Sequence of chain 1.D:
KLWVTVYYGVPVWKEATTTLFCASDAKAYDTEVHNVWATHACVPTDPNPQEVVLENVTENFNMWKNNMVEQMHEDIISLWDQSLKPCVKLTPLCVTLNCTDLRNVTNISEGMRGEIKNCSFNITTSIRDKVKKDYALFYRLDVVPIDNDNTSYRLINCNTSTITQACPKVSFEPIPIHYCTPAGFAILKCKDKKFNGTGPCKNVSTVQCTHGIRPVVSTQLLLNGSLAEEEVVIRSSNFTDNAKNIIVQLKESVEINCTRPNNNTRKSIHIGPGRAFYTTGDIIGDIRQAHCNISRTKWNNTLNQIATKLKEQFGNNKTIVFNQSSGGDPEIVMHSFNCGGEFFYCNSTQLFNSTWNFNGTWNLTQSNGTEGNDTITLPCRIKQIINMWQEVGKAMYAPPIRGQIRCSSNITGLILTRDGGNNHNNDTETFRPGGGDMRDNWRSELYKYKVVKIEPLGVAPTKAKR

Sequence of chain 1.F:
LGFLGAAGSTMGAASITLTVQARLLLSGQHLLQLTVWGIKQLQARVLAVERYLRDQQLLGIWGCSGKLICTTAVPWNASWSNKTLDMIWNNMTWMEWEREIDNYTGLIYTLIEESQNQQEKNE

The protein below binds the small molecule below.
Small molecule (SMILES): CC(=O)N[C@H]1[C@H](O[C@H]2[C@H](O)[C@@H](NC(C)=O)CO[C@@H]2CO)O[C@H](CO)[C@@H](O)[C@@H]1O

Binding-site contacts:
Ligand atom N2 contacts residue ASN56 of chain 1.D at 3.1 Å (h-bond).
Ligand atom C7 contacts residue GLY8 of chain 1.F at 4.3 Å.
Ligand atom C7 contacts residue SER9 of chain 1.F at 4.1 Å.
Ligand atom C4 contacts residue ASN56 of chain 1.D at 4.3 Å.
Ligand atom C7 contacts residue ASN56 of chain 1.D at 3.4 Å.
Ligand atom C8 contacts residue GLY5 of chain 1.F at 4.2 Å.
Ligand atom O7 contacts residue SER9 of chain 1.F at 2.9 Å (h-bond).
Ligand atom C2 contacts residue ASN56 of chain 1.D at 2.7 Å.
Ligand atom C8 contacts residue GLU55 of chain 1.D at 3.5 Å.
Ligand atom C6 contacts residue ASN56 of chain 1.D at 4.4 Å.
Ligand atom O7 contacts residue ASN56 of chain 1.D at 3.2 Å (h-bond).
Ligand atom O5 contacts residue ASN56 of chain 1.D at 2.3 Å (h-bond).
Ligand atom N2 contacts residue GLU55 of chain 1.D at 4.5 Å.
Ligand atom O7 contacts residue GLY8 of chain 1.F at 3.2 Å.
Ligand atom C1 contacts residue GLY8 of chain 1.F at 4.4 Å.
Ligand atom C5 contacts residue ASN56 of chain 1.D at 3.6 Å.
Ligand atom C7 contacts residue GLU55 of chain 1.D at 4.5 Å.
Ligand atom C3 contacts residue ASN56 of chain 1.D at 3.9 Å.
Ligand atom C1 contacts residue ASN56 of chain 1.D at 1.4 Å.